Binding-site contacts:
Ligand atom NE2 contacts residue HIS40 of chain 1.A at 2.8 Å (h-bond).
Ligand atom OE1 contacts residue HIS40 of chain 1.A at 3.5 Å.
Ligand atom O contacts residue ASP176 of chain 1.A at 3.2 Å (salt-bridge).
Ligand atom O contacts residue CYS173 of chain 1.A at 3.4 Å (h-bond).
Ligand atom O contacts residue GLN174 of chain 1.A at 3.3 Å.
Ligand atom NZ contacts residue GLY204 of chain 1.A at 3.5 Å.
Ligand atom NZ contacts residue SER172 of chain 1.A at 2.9 Å (h-bond).
Ligand atom CD1 contacts residue GLY175 of chain 1.A at 3.6 Å.
Ligand atom O contacts residue SER177 of chain 1.A at 2.8 Å (h-bond).
Ligand atom O contacts residue GLY175 of chain 1.A at 2.6 Å (h-bond).
Ligand atom CD contacts residue SER172 of chain 1.A at 3.4 Å.
Ligand atom N contacts residue SER177 of chain 1.A at 2.8 Å (h-bond).
Ligand atom C contacts residue SER177 of chain 1.A at 2.5 Å.
Ligand atom O contacts residue TRP193 of chain 1.A at 3.3 Å.
Ligand atom O contacts residue PHE24 of chain 1.A at 3.3 Å.
Ligand atom C contacts residue GLN174 of chain 1.A at 3.5 Å.
Ligand atom CB contacts residue CYS173 of chain 1.A at 3.4 Å (hydrophobic).
Ligand atom OG1 contacts residue HIS40 of chain 1.A at 3.5 Å.
Ligand atom CG2 contacts residue HIS40 of chain 1.A at 3.5 Å.
Ligand atom CD1 contacts residue TYR131 of chain 1.A at 3.5 Å (hydrophobic).
Ligand atom SG contacts residue SO41 of chain 1.M at 3.5 Å (h-bond).
Ligand atom C contacts residue GLY175 of chain 1.A at 3.4 Å.
Ligand atom N contacts residue GLY194 of chain 1.A at 2.7 Å (h-bond).
Ligand atom N contacts residue SER192 of chain 1.A at 3.0 Å (h-bond).
Ligand atom CG1 contacts residue GLY175 of chain 1.A at 3.5 Å.
Ligand atom CA contacts residue SER192 of chain 1.A at 3.3 Å.
Ligand atom CB contacts residue HIS40 of chain 1.A at 3.5 Å.
Ligand atom O contacts residue GLN174 of chain 1.A at 3.3 Å.
Ligand atom CA contacts residue SER177 of chain 1.A at 2.9 Å.
Ligand atom CB contacts residue HIS40 of chain 1.A at 3.3 Å.
Ligand atom CA contacts residue GLN174 of chain 1.A at 3.5 Å.
Ligand atom CE contacts residue SER172 of chain 1.A at 3.2 Å.
Ligand atom O contacts residue GLN174 of chain 1.A at 2.8 Å (h-bond).
Ligand atom NZ contacts residue ASP171 of chain 1.A at 3.0 Å (salt-bridge).
Ligand atom N contacts residue PHE24 of chain 1.A at 3.0 Å (h-bond).
Ligand atom O contacts residue GLY194 of chain 1.A at 3.1 Å (h-bond).
Ligand atom N contacts residue SER177 of chain 1.A at 2.9 Å (h-bond).
Ligand atom N contacts residue SO41 of chain 1.M at 2.8 Å (h-bond).
Ligand atom OG contacts residue HIS40 of chain 1.A at 3.4 Å.
Ligand atom CB contacts residue SER177 of chain 1.A at 3.1 Å.

This protein binds this small molecule.
Small molecule (SMILES): CC[C@H](C)[C@@H]1NC(=O)[C@H](CO)NC(=O)[C@H](CCCC[NH3+])NC(=O)[C@H]([C@@H](C)O)NC(=O)[C@@H]([NH3+])CSSC[C@@H](C(=O)O)NC(=O)[C@H](CCC(N)=O)NC(=O)[C@@H]2CCCN2C(=O)[C@@H]2CCCN2C1=O

Sequence of chain 1.A:
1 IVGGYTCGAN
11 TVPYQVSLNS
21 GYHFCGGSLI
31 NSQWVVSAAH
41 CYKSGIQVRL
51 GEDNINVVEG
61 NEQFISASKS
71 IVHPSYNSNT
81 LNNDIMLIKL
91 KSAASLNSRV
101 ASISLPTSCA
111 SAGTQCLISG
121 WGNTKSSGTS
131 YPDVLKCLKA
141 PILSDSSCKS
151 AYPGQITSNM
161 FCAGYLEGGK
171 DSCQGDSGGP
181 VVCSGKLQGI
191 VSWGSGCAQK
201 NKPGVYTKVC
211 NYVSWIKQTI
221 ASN